This small molecule binds to this protein.
Small molecule (SMILES): CC(C)CCC[C@@](C)(O)[C@H]1CC[C@H]2[C@@H]3CC=C4C[C@@H](O)CC[C@]4(C)[C@H]3CC[C@@]21C

Binding-site contacts:
Ligand atom C3 contacts residue GLN100 of chain 1.A at 3.3 Å.
Ligand atom C6 contacts residue PHE46 of chain 1.A at 4.0 Å (hydrophobic).
Ligand atom C11 contacts residue LEU43 of chain 1.A at 3.9 Å (hydrophobic).
Ligand atom C22 contacts residue LYS112 of chain 1.A at 4.0 Å.
Ligand atom C19 contacts residue ILE171 of chain 1.A at 4.0 Å (hydrophobic).
Ligand atom C4 contacts residue TYR101 of chain 1.A at 3.5 Å (hydrophobic).
Ligand atom C15 contacts residue VAL217 of chain 1.A at 3.8 Å (hydrophobic).
Ligand atom C16 contacts residue GLU111 of chain 1.A at 3.6 Å.
Ligand atom C6 contacts residue GLN100 of chain 1.A at 3.5 Å.
Ligand atom O1 contacts residue GLN100 of chain 1.A at 2.8 Å (h-bond).
Ligand atom C27 contacts residue LEU181 of chain 1.A at 4.0 Å (hydrophobic).
Ligand atom C15 contacts residue ILE207 of chain 1.A at 3.7 Å (hydrophobic).
Ligand atom C22 contacts residue PRO114 of chain 1.A at 3.8 Å (hydrophobic).
Ligand atom O2 contacts residue LEU28 of chain 1.A at 3.9 Å.
Ligand atom C18 contacts residue VAL183 of chain 1.A at 4.1 Å (hydrophobic).
Ligand atom C21 contacts residue LEU28 of chain 1.A at 4.0 Å (hydrophobic).
Ligand atom C21 contacts residue LEU181 of chain 1.A at 3.5 Å (hydrophobic).
Ligand atom C5 contacts residue PHE46 of chain 1.A at 4.0 Å (hydrophobic).
Ligand atom C4 contacts residue GLN100 of chain 1.A at 3.4 Å.
Ligand atom C11 contacts residue ILE171 of chain 1.A at 3.9 Å (hydrophobic).
Ligand atom C2 contacts residue ASN169 of chain 1.A at 3.4 Å.
Ligand atom C26 contacts residue ILE37 of chain 1.A at 4.0 Å (hydrophobic).
Ligand atom C5 contacts residue TYR101 of chain 1.A at 3.7 Å (hydrophobic).
Ligand atom C1 contacts residue ASN169 of chain 1.A at 3.9 Å.
Ligand atom C6 contacts residue ARG104 of chain 1.A at 3.9 Å.
Ligand atom C15 contacts residue GLU111 of chain 1.A at 3.8 Å.
Ligand atom C9 contacts residue LEU43 of chain 1.A at 4.0 Å (hydrophobic).
Ligand atom C1 contacts residue PHE46 of chain 1.A at 4.0 Å (hydrophobic).
Ligand atom C6 contacts residue TYR101 of chain 1.A at 3.4 Å (hydrophobic).
Ligand atom C18 contacts residue ILE171 of chain 1.A at 4.1 Å (hydrophobic).
Ligand atom C12 contacts residue ILE171 of chain 1.A at 4.0 Å (hydrophobic).
Ligand atom C1 contacts residue LEU43 of chain 1.A at 4.0 Å (hydrophobic).
Ligand atom C12 contacts residue LEU43 of chain 1.A at 4.1 Å (hydrophobic).
Ligand atom C19 contacts residue GLN185 of chain 1.A at 3.7 Å.
Ligand atom C7 contacts residue GLN100 of chain 1.A at 4.0 Å.
Ligand atom C24 contacts residue LYS113 of chain 1.A at 3.7 Å.
Ligand atom C7 contacts residue PHE46 of chain 1.A at 3.9 Å (hydrophobic).
Ligand atom C7 contacts residue ARG104 of chain 1.A at 3.5 Å.
Ligand atom C16 contacts residue ILE207 of chain 1.A at 3.9 Å (hydrophobic).
Ligand atom O2 contacts residue PRO114 of chain 1.A at 3.9 Å.

Sequence of chain 1.A:
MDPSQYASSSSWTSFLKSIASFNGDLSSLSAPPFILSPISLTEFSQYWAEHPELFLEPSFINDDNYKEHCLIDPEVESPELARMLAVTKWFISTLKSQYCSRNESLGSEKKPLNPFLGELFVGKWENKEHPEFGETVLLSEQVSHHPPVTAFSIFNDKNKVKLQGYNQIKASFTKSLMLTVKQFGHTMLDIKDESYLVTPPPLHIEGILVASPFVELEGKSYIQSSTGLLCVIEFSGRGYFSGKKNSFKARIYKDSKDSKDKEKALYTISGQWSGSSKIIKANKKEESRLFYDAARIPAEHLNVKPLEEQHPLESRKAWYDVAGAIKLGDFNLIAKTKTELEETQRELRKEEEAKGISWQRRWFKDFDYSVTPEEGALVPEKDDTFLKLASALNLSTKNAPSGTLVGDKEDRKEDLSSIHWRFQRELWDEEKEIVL